Binding-site contacts:
Ligand atom O7 contacts residue PRO64 of chain 7.G at 3.9 Å.
Ligand atom O5 contacts residue ASN66 of chain 7.G at 2.2 Å (h-bond).
Ligand atom O7 contacts residue ASN66 of chain 7.G at 4.3 Å.
Ligand atom C5 contacts residue ASN66 of chain 7.G at 3.5 Å.
Ligand atom C8 contacts residue PRO64 of chain 7.G at 3.4 Å (hydrophobic).
Ligand atom C7 contacts residue ASN66 of chain 7.G at 4.0 Å.
Ligand atom C3 contacts residue ASN66 of chain 7.G at 3.6 Å.
Ligand atom C7 contacts residue PRO64 of chain 7.G at 3.8 Å (hydrophobic).
Ligand atom C4 contacts residue ASN66 of chain 7.G at 4.0 Å.
Ligand atom C8 contacts residue GLN87 of chain 7.G at 4.5 Å.
Ligand atom N2 contacts residue ILE65 of chain 7.G at 4.4 Å.
Ligand atom C2 contacts residue ASN66 of chain 7.G at 2.2 Å.
Ligand atom N2 contacts residue ASN66 of chain 7.G at 2.8 Å (h-bond).
Ligand atom N2 contacts residue PRO64 of chain 7.G at 4.3 Å.
Ligand atom C1 contacts residue ASN66 of chain 7.G at 1.4 Å.

A small-molecule ligand and the protein it binds are described below.
Small molecule (SMILES): CC(=O)N[C@H]1[C@H](O[C@H]2[C@H](O)[C@@H](NC(C)=O)CO[C@@H]2CO[C@@H]2O[C@@H](C)[C@@H](O)[C@@H](O)[C@@H]2O)O[C@H](CO)[C@@H](O[C@@H]2O[C@H](CO)[C@@H](O)[C@H](O)[C@@H]2O)[C@@H]1O

Sequence of chain 7.G:
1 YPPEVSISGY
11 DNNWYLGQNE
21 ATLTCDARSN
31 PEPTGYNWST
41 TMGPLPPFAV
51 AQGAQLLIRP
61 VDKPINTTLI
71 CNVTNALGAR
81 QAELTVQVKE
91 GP